The protein below binds the small molecule below.
Small molecule (SMILES): Nc1ccn([C@@H]2O[C@H](CO[P](=O)(O)O[C@H]3[C@@H](O)[C@H](n4ccc(=O)[nH]c4=O)O[C@@H]3CO[P](=O)(O)O[C@H]3[C@@H](O)[C@H](n4cnc5c(=O)nc(N)[nH]c54)O[C@@H]3CO[P](=O)(O)O[C@H]3[C@@H](O)[C@H](n4cnc5c(N)ncnc54)O[C@@H]3CO[P](=O)(O)O[C@H]3[C@@H](O)[C@H](n4cnc5c(=O)[nH]c(N)nc54)O[C@@H]3CO[P](=O)(O)O[P](=O)(O)OP(=O)(O)O)[C@@H](O)[C@H]2O)c(=O)n1

Binding-site contacts:
Ligand atom O2' contacts residue HIS1237 of chain 1.L at 3.3 Å (h-bond).
Ligand atom O3' contacts residue MG1 of chain 1.GA at 2.5 Å.
Ligand atom O1G contacts residue ARG540 of chain 1.L at 2.0 Å (salt-bridge).
Ligand atom OP1 contacts residue LYS1073 of chain 1.L at 2.4 Å (salt-bridge).
Ligand atom OP1 contacts residue ASP460 of chain 1.M at 2.5 Å (salt-bridge).
Ligand atom C5' contacts residue LYS1073 of chain 1.L at 3.5 Å.
Ligand atom O4' contacts residue ARG425 of chain 1.M at 2.8 Å (salt-bridge).
Ligand atom P contacts residue GLN688 of chain 1.L at 3.5 Å.
Ligand atom C4' contacts residue ARG425 of chain 1.M at 3.4 Å.
Ligand atom C4' contacts residue GLN688 of chain 1.L at 3.5 Å.
Ligand atom O2' contacts residue MET932 of chain 1.M at 3.3 Å.
Ligand atom OP1 contacts residue ASP462 of chain 1.M at 3.4 Å (salt-bridge).
Ligand atom C3' contacts residue GLN688 of chain 1.L at 3.2 Å.
Ligand atom C2' contacts residue GLN688 of chain 1.L at 3.4 Å.
Ligand atom O3' contacts residue ASP464 of chain 1.M at 3.3 Å (salt-bridge).
Ligand atom O3' contacts residue ASN458 of chain 1.M at 2.6 Å (h-bond).
Ligand atom OP1 contacts residue MG1 of chain 1.GA at 1.1 Å.
Ligand atom OP2 contacts residue MG1 of chain 1.GA at 3.1 Å.
Ligand atom O2' contacts residue ASN458 of chain 1.M at 2.8 Å (h-bond).
Ligand atom C4' contacts residue ASP464 of chain 1.M at 3.4 Å.
Ligand atom P contacts residue MG1 of chain 1.GA at 2.2 Å.
Ligand atom O3' contacts residue ARG529 of chain 1.L at 3.4 Å (salt-bridge).
Ligand atom C5' contacts residue ASP460 of chain 1.M at 3.1 Å.
Ligand atom C2' contacts residue MET932 of chain 1.M at 3.3 Å (hydrophobic).
Ligand atom C1' contacts residue ARG425 of chain 1.M at 3.5 Å.
Ligand atom O2' contacts residue GLN688 of chain 1.L at 2.5 Å (h-bond).
Ligand atom O3' contacts residue GLN688 of chain 1.L at 2.5 Å (h-bond).
Ligand atom O2 contacts residue PRO427 of chain 1.M at 3.4 Å.
Ligand atom PG contacts residue ARG540 of chain 1.L at 3.4 Å.
Ligand atom O2' contacts residue ARG425 of chain 1.M at 2.8 Å (salt-bridge).
Ligand atom O5' contacts residue MG1 of chain 1.GA at 3.4 Å.
Ligand atom C4' contacts residue ASN458 of chain 1.M at 3.5 Å.
Ligand atom O4' contacts residue HIS1237 of chain 1.L at 3.4 Å (h-bond).
Ligand atom O3G contacts residue ASP529 of chain 1.O at 3.4 Å (salt-bridge).
Ligand atom OP1 contacts residue ARG687 of chain 1.L at 3.2 Å (salt-bridge).
Ligand atom O1G contacts residue ASP529 of chain 1.O at 3.5 Å (salt-bridge).
Ligand atom C5' contacts residue GLN688 of chain 1.L at 3.4 Å.
Ligand atom O2G contacts residue GLN510 of chain 1.L at 3.1 Å (h-bond).
Ligand atom O2B contacts residue GLN510 of chain 1.L at 2.8 Å (h-bond).
Ligand atom O2' contacts residue ASP464 of chain 1.M at 3.2 Å (salt-bridge).

Sequence of chain 1.M:
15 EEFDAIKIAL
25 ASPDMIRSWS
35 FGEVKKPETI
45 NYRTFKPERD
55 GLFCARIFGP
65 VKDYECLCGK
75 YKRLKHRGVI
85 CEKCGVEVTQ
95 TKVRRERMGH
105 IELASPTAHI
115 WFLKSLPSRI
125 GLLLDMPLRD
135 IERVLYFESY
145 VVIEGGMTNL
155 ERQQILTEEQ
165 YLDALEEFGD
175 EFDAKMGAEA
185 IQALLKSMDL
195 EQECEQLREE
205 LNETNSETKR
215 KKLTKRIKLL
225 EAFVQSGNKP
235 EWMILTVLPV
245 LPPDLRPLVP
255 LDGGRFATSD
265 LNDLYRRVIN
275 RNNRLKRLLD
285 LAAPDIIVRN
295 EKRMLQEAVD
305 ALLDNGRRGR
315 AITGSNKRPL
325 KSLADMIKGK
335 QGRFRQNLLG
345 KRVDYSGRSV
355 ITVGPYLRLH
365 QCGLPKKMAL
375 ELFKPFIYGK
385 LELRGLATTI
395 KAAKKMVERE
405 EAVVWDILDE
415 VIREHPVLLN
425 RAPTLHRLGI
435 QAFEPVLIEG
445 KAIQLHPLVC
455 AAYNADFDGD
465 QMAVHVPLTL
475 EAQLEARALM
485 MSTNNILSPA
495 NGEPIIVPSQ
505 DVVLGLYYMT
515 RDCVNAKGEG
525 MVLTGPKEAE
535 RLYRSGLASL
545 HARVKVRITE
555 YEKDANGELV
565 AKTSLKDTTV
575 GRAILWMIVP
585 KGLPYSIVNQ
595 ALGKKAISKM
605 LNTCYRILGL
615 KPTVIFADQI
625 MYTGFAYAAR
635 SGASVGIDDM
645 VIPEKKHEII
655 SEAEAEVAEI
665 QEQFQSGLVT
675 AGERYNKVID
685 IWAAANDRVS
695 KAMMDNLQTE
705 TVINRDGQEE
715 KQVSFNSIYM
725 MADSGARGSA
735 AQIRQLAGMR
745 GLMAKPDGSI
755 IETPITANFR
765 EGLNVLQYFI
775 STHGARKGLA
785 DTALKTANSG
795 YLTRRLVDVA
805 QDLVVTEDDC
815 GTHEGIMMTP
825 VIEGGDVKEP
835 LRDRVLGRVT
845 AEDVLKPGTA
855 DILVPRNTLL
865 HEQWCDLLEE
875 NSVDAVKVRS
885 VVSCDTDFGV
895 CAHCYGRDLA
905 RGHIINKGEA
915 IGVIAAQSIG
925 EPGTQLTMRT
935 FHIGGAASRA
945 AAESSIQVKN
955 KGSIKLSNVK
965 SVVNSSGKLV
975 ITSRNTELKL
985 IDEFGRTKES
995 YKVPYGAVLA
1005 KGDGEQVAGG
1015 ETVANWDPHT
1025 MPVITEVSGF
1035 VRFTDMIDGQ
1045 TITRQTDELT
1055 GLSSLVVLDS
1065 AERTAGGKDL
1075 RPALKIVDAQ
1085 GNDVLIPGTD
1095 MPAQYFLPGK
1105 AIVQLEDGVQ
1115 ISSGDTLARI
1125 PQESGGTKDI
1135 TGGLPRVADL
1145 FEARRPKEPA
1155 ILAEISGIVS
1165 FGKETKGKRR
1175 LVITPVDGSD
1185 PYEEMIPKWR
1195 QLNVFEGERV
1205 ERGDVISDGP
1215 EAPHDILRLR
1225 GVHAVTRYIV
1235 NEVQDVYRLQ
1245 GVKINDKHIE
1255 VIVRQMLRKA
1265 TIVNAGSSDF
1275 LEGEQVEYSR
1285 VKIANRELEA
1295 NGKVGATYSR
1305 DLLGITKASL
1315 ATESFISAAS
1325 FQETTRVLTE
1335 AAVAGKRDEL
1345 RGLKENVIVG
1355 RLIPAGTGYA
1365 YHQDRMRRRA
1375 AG

Sequence of chain 1.O:
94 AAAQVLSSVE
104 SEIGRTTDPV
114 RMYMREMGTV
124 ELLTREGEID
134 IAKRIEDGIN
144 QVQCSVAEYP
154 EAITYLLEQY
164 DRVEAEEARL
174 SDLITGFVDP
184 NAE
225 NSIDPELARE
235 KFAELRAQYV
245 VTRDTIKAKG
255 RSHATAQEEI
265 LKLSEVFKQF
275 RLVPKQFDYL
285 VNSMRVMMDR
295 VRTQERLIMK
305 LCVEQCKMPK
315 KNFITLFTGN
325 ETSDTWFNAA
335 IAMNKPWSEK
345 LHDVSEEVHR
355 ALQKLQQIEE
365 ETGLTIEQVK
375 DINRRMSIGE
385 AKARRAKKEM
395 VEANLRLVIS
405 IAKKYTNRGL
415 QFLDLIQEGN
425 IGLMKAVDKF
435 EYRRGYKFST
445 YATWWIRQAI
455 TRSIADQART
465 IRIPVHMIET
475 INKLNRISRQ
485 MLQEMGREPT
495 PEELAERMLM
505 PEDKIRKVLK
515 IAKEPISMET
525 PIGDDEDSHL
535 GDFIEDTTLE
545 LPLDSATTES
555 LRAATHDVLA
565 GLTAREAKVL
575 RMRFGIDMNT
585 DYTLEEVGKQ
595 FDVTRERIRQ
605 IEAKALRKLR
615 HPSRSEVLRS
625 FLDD

Sequence of chain 1.L:
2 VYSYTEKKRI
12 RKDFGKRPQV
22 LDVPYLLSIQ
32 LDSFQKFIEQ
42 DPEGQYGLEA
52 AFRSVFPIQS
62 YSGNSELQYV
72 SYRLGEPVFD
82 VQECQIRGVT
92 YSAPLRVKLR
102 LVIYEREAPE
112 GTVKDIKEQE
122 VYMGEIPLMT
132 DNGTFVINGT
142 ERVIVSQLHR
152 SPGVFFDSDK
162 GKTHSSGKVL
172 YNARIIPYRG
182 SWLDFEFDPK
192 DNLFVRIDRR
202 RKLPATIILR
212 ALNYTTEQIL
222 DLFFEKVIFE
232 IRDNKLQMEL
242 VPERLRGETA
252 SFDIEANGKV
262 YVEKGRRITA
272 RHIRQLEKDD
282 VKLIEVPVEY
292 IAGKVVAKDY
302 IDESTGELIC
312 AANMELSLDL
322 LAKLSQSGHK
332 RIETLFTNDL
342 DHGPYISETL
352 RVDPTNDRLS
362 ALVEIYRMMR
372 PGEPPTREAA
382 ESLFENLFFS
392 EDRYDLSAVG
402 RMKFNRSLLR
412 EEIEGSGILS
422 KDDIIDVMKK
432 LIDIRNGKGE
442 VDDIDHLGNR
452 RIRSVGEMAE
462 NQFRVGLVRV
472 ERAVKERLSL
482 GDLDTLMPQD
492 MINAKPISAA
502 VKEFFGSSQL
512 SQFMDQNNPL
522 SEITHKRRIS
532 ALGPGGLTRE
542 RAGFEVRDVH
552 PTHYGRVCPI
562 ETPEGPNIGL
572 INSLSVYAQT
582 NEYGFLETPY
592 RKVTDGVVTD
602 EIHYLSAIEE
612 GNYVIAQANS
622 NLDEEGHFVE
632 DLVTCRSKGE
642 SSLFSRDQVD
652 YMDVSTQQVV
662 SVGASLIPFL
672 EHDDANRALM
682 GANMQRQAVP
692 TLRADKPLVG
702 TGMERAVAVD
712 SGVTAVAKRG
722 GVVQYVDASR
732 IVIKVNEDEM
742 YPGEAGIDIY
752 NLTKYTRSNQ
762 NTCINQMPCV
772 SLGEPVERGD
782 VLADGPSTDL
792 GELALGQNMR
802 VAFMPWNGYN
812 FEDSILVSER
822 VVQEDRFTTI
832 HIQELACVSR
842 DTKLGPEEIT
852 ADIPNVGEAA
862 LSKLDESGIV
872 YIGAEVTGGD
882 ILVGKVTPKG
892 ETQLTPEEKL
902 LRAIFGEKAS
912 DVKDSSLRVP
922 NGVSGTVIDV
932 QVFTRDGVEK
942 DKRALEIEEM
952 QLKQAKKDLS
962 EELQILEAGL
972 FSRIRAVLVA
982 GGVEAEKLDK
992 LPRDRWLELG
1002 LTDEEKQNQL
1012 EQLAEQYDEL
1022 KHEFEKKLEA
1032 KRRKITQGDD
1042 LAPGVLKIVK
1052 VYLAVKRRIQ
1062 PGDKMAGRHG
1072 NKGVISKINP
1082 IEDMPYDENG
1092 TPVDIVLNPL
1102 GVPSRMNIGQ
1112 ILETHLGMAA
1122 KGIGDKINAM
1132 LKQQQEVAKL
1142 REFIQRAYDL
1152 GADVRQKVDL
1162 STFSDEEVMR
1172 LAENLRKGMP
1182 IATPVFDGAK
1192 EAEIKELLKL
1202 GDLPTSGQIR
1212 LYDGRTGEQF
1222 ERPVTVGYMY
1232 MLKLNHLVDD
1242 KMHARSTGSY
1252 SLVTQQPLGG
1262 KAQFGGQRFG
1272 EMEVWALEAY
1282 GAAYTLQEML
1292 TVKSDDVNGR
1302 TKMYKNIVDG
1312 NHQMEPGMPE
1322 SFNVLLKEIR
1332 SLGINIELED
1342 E